Sequence of chain 1.B:
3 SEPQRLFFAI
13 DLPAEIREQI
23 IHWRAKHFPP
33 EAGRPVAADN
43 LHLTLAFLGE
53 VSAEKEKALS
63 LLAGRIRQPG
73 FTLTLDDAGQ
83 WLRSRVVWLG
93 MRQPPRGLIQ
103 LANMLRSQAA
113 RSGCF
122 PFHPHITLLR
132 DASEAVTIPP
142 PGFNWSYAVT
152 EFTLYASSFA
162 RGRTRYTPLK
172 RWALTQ

Binding-site contacts:
Ligand atom N6 contacts residue PHE49 of chain 1.B at 4.2 Å.
Ligand atom O5' contacts residue PHE49 of chain 1.B at 3.2 Å.
Ligand atom O5' contacts residue SER158 of chain 1.B at 4.2 Å.
Ligand atom O3' contacts residue THR46 of chain 1.B at 3.5 Å (h-bond).
Ligand atom C8 contacts residue PHE49 of chain 1.B at 3.6 Å (hydrophobic).
Ligand atom P contacts residue HIS126 of chain 1.B at 3.9 Å.
Ligand atom C1' contacts residue THR46 of chain 1.B at 3.9 Å.
Ligand atom C1' contacts residue PHE49 of chain 1.B at 4.1 Å (hydrophobic).
Ligand atom O3P contacts residue THR128 of chain 1.B at 3.1 Å (h-bond).
Ligand atom O3P contacts residue ARG131 of chain 1.B at 2.5 Å (salt-bridge).
Ligand atom C2 contacts residue ARG7 of chain 1.B at 3.8 Å.
Ligand atom C2 contacts residue PHE49 of chain 1.B at 3.7 Å (hydrophobic).
Ligand atom O1P contacts residue THR128 of chain 1.B at 3.3 Å (h-bond).
Ligand atom C5' contacts residue ARG7 of chain 1.B at 3.9 Å.
Ligand atom C3' contacts residue TYR167 of chain 1.B at 3.8 Å (hydrophobic).
Ligand atom O3' contacts residue TYR167 of chain 1.B at 3.7 Å.
Ligand atom C4' contacts residue PHE9 of chain 1.B at 4.3 Å (hydrophobic).
Ligand atom O4' contacts residue PHE49 of chain 1.B at 3.5 Å.
Ligand atom C4' contacts residue HIS44 of chain 1.B at 4.2 Å.
Ligand atom O1P contacts residue HIS126 of chain 1.B at 2.5 Å (h-bond).
Ligand atom C4' contacts residue TYR167 of chain 1.B at 3.8 Å (hydrophobic).
Ligand atom N7 contacts residue PHE49 of chain 1.B at 3.6 Å.
Ligand atom O3' contacts residue ARG131 of chain 1.B at 3.6 Å.
Ligand atom P contacts residue ARG131 of chain 1.B at 3.8 Å.
Ligand atom N3 contacts residue PHE49 of chain 1.B at 3.5 Å.
Ligand atom N3 contacts residue ARG7 of chain 1.B at 4.0 Å.
Ligand atom C3' contacts residue HIS44 of chain 1.B at 4.0 Å.
Ligand atom O3' contacts residue HIS44 of chain 1.B at 2.8 Å (h-bond).
Ligand atom P contacts residue THR128 of chain 1.B at 3.9 Å.
Ligand atom N9 contacts residue PHE49 of chain 1.B at 3.8 Å.
Ligand atom O2' contacts residue THR46 of chain 1.B at 4.1 Å.
Ligand atom O5' contacts residue PHE9 of chain 1.B at 4.1 Å.
Ligand atom C6 contacts residue PHE49 of chain 1.B at 3.8 Å (hydrophobic).
Ligand atom O5' contacts residue ARG7 of chain 1.B at 3.1 Å (salt-bridge).
Ligand atom C4 contacts residue PHE49 of chain 1.B at 3.5 Å (hydrophobic).
Ligand atom C5 contacts residue PHE49 of chain 1.B at 3.6 Å (hydrophobic).
Ligand atom O2P contacts residue ARG131 of chain 1.B at 3.5 Å (salt-bridge).
Ligand atom N1 contacts residue PHE49 of chain 1.B at 3.8 Å.
Ligand atom C3' contacts residue ARG131 of chain 1.B at 3.8 Å.
Ligand atom C5' contacts residue TYR167 of chain 1.B at 3.5 Å (hydrophobic).

The small molecule below binds the protein below.
Small molecule (SMILES): Nc1ncnc2c1ncn2[C@@H]1O[C@H](CO)[C@@H](O)[C@H]1OP(=O)(O)O